Sequence of chain 1.B:
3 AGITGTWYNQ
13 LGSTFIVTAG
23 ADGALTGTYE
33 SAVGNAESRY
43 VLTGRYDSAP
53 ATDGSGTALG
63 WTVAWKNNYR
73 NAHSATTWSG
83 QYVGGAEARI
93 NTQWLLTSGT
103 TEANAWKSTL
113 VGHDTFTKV

Sequence of chain 2.A:
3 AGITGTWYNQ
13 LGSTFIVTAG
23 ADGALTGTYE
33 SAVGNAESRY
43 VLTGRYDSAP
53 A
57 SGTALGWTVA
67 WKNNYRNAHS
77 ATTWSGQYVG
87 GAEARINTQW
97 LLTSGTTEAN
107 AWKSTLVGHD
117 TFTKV

A small-molecule ligand and the protein it binds are described below.
Small molecule (SMILES): O=C(O)c1ccccc1/N=N/c1ccc(O)cc1

Binding-site contacts:
Ligand atom O4' contacts residue GLY36 of chain 1.B at 3.9 Å.
Ligand atom C4 contacts residue TRP80 of chain 1.B at 3.7 Å (hydrophobic).
Ligand atom C contacts residue SER33 of chain 1.B at 3.6 Å.
Ligand atom C3 contacts residue TRP80 of chain 1.B at 3.7 Å (hydrophobic).
Ligand atom C4' contacts residue ALA38 of chain 1.B at 3.4 Å (hydrophobic).
Ligand atom C4 contacts residue TRP96 of chain 1.B at 3.1 Å (hydrophobic).
Ligand atom C contacts residue SER15 of chain 1.B at 3.1 Å.
Ligand atom C3 contacts residue TYR31 of chain 1.B at 3.9 Å (hydrophobic).
Ligand atom C3 contacts residue ASN11 of chain 1.B at 3.8 Å.
Ligand atom C2' contacts residue VAL35 of chain 1.B at 2.9 Å (hydrophobic).
Ligand atom C3 contacts residue ASP116 of chain 1.B at 2.8 Å.
Ligand atom C3' contacts residue TRP67 of chain 1.B at 3.8 Å (hydrophobic).
Ligand atom C4' contacts residue GLY36 of chain 1.B at 3.8 Å.
Ligand atom C5 contacts residue TRP96 of chain 1.B at 3.1 Å (hydrophobic).
Ligand atom C3' contacts residue SER33 of chain 1.B at 3.5 Å.
Ligand atom C6 contacts residue TRP108 of chain 2.A at 3.9 Å (hydrophobic).
Ligand atom C5' contacts residue ASN37 of chain 1.B at 3.8 Å.
Ligand atom C3' contacts residue VAL35 of chain 1.B at 3.1 Å (hydrophobic).
Ligand atom C contacts residue TYR31 of chain 1.B at 3.4 Å (hydrophobic).
Ligand atom O contacts residue ASN11 of chain 1.B at 2.7 Å (h-bond).
Ligand atom N1 contacts residue TRP67 of chain 1.B at 3.9 Å.
Ligand atom C1' contacts residue VAL35 of chain 1.B at 3.7 Å (hydrophobic).
Ligand atom C2' contacts residue TRP67 of chain 1.B at 3.9 Å (hydrophobic).
Ligand atom N1 contacts residue SER33 of chain 1.B at 3.5 Å (h-bond).
Ligand atom N1' contacts residue TRP108 of chain 2.A at 3.7 Å.
Ligand atom C2 contacts residue TYR31 of chain 1.B at 4.0 Å (hydrophobic).
Ligand atom C2' contacts residue SER33 of chain 1.B at 2.9 Å.
Ligand atom C contacts residue ASN11 of chain 1.B at 3.9 Å.
Ligand atom C3' contacts residue ALA38 of chain 1.B at 2.9 Å (hydrophobic).
Ligand atom OXT contacts residue SER33 of chain 1.B at 2.2 Å (h-bond).
Ligand atom C3' contacts residue GLY36 of chain 1.B at 3.9 Å.
Ligand atom O contacts residue TYR31 of chain 1.B at 2.6 Å (h-bond).
Ligand atom C4' contacts residue ASN37 of chain 1.B at 3.3 Å.
Ligand atom O contacts residue SER15 of chain 1.B at 2.6 Å (h-bond).
Ligand atom O4' contacts residue ASN37 of chain 1.B at 1.9 Å (h-bond).
Ligand atom C3' contacts residue ASN37 of chain 1.B at 3.9 Å.
Ligand atom OXT contacts residue TYR31 of chain 1.B at 3.7 Å.
Ligand atom C4 contacts residue ASP116 of chain 1.B at 3.1 Å.
Ligand atom O4' contacts residue ALA38 of chain 1.B at 2.8 Å (h-bond).
Ligand atom OXT contacts residue SER15 of chain 1.B at 2.9 Å (h-bond).